Binding-site contacts:
Ligand atom C4 contacts residue NAD1 of chain 2.D at 3.4 Å.
Ligand atom O3P contacts residue SER317 of chain 2.A at 2.9 Å (h-bond).
Ligand atom O1P contacts residue TYR405 of chain 2.A at 2.7 Å (h-bond).
Ligand atom O2' contacts residue NAD1 of chain 2.D at 3.7 Å.
Ligand atom O6 contacts residue GLY407 of chain 2.A at 3.3 Å.
Ligand atom O6 contacts residue GLU431 of chain 2.A at 3.6 Å.
Ligand atom O2 contacts residue NAD1 of chain 2.D at 3.4 Å.
Ligand atom C2' contacts residue ASP358 of chain 2.A at 3.7 Å.
Ligand atom O3' contacts residue MET379 of chain 2.A at 3.6 Å.
Ligand atom O1P contacts residue SER317 of chain 2.A at 3.0 Å (h-bond).
Ligand atom O2P contacts residue LEU380 of chain 2.A at 3.6 Å.
Ligand atom N1 contacts residue GLU431 of chain 2.A at 2.7 Å (salt-bridge).
Ligand atom O3P contacts residue GLY360 of chain 2.A at 3.6 Å.
Ligand atom O3' contacts residue ASP358 of chain 2.A at 2.6 Å (salt-bridge).
Ligand atom C5 contacts residue GLU408 of chain 2.A at 3.7 Å.
Ligand atom C6 contacts residue GLU431 of chain 2.A at 3.6 Å.
Ligand atom O2P contacts residue ARG382 of chain 2.A at 3.6 Å.
Ligand atom O2 contacts residue GLU431 of chain 2.A at 3.4 Å (salt-bridge).
Ligand atom N7 contacts residue GLU408 of chain 2.A at 2.8 Å (salt-bridge).
Ligand atom C2 contacts residue NAD1 of chain 2.D at 3.4 Å.
Ligand atom C2 contacts residue GLU431 of chain 2.A at 3.5 Å.
Ligand atom C4' contacts residue ASP358 of chain 2.A at 3.6 Å.
Ligand atom N7 contacts residue GLY407 of chain 2.A at 3.5 Å.
Ligand atom O6 contacts residue GLY432 of chain 2.A at 3.1 Å.
Ligand atom N3 contacts residue NAD1 of chain 2.D at 3.2 Å.
Ligand atom C6 contacts residue GLY409 of chain 2.A at 3.6 Å.
Ligand atom O1P contacts residue ARG382 of chain 2.A at 3.0 Å (salt-bridge).
Ligand atom C5 contacts residue NAD1 of chain 2.D at 3.7 Å.
Ligand atom O2P contacts residue GLY381 of chain 2.A at 2.8 Å (h-bond).
Ligand atom O2' contacts residue ASP358 of chain 2.A at 2.6 Å (salt-bridge).
Ligand atom O5' contacts residue GLY316 of chain 2.A at 3.5 Å.
Ligand atom O3' contacts residue ALA57 of chain 2.A at 3.3 Å.
Ligand atom C3' contacts residue ASP358 of chain 2.A at 3.5 Å.
Ligand atom C6 contacts residue GLY432 of chain 2.A at 3.7 Å.
Ligand atom O3P contacts residue GLY316 of chain 2.A at 3.1 Å.
Ligand atom O6 contacts residue GLU408 of chain 2.A at 3.3 Å (salt-bridge).
Ligand atom N1 contacts residue GLY432 of chain 2.A at 3.7 Å.
Ligand atom N9 contacts residue NAD1 of chain 2.D at 3.7 Å.
Ligand atom N1 contacts residue NAD1 of chain 2.D at 3.7 Å.
Ligand atom O6 contacts residue GLY409 of chain 2.A at 2.7 Å (h-bond).

A small-molecule ligand and the protein it binds are described below.
Small molecule (SMILES): O=c1[nH]c(=O)c2[nH+]cn([C@@H]3O[C@H](COP(=O)(O)O)[C@@H](O)[C@H]3O)c2[nH]1

Sequence of chain 2.A:
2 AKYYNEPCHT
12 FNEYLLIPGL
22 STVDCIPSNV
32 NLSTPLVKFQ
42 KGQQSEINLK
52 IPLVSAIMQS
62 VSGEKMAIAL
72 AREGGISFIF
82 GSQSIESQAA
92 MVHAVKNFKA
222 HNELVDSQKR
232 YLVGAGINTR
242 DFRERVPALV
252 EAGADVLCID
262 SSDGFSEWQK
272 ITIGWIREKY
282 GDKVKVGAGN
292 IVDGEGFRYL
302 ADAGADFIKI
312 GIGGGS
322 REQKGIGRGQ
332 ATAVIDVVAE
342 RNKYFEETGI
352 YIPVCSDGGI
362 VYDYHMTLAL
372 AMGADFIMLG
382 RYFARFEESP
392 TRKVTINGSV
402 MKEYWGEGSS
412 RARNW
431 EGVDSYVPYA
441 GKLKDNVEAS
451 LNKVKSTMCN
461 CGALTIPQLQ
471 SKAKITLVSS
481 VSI